A small-molecule ligand and the protein it binds are described below.
Small molecule (SMILES): CC(=O)N[C@H]1[C@H](O[C@H]2[C@H](O)[C@@H](NC(C)=O)CO[C@@H]2CO)O[C@H](CO)[C@@H](O)[C@@H]1O

Sequence of chain 1.A:
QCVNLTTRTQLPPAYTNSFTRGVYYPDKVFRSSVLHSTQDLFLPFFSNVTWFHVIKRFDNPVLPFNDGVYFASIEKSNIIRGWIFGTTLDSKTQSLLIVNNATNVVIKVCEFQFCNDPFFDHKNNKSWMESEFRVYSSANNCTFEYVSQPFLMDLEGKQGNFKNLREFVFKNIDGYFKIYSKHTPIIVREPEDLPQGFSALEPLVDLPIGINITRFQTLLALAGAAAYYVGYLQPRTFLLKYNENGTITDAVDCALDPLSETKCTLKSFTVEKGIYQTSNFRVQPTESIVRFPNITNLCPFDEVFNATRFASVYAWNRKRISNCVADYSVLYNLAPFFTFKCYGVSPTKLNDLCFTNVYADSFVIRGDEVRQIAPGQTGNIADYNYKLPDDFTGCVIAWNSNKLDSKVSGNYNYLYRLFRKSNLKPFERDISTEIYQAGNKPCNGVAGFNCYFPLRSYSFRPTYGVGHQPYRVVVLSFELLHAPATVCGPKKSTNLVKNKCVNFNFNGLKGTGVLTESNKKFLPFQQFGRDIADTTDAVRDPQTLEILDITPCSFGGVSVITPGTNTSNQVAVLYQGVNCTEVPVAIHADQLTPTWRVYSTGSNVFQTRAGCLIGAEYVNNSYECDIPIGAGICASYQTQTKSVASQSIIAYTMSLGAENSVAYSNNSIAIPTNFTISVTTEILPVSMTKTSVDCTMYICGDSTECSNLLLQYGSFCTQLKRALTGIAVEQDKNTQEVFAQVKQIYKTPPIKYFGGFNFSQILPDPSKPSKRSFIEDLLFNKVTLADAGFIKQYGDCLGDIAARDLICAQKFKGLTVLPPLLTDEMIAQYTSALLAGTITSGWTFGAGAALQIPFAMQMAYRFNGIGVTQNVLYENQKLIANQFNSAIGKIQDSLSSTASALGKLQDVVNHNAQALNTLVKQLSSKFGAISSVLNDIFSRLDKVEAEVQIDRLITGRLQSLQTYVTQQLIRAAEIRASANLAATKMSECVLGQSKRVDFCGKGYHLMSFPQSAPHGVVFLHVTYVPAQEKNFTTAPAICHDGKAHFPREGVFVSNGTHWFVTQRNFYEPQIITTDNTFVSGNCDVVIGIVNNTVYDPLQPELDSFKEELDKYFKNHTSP

Binding-site contacts:
Ligand atom C5 contacts residue THR615 of chain 1.A at 4.0 Å.
Ligand atom C5 contacts residue ASN613 of chain 1.A at 3.7 Å.
Ligand atom C1 contacts residue THR615 of chain 1.A at 3.3 Å.
Ligand atom N2 contacts residue GLN833 of chain 1.B at 3.5 Å (h-bond).
Ligand atom C7 contacts residue GLN641 of chain 1.A at 4.5 Å.
Ligand atom C7 contacts residue ASN613 of chain 1.A at 3.4 Å.
Ligand atom C4 contacts residue ASN613 of chain 1.A at 4.2 Å.
Ligand atom C8 contacts residue GLN641 of chain 1.A at 3.6 Å.
Ligand atom O7 contacts residue GLN833 of chain 1.B at 2.5 Å (h-bond).
Ligand atom C1 contacts residue GLN833 of chain 1.B at 3.9 Å.
Ligand atom C7 contacts residue GLN833 of chain 1.B at 3.4 Å.
Ligand atom O5 contacts residue THR615 of chain 1.A at 3.4 Å (h-bond).
Ligand atom C2 contacts residue GLN833 of chain 1.B at 2.9 Å.
Ligand atom N2 contacts residue ASN613 of chain 1.A at 2.9 Å (h-bond).
Ligand atom C4 contacts residue GLN833 of chain 1.B at 4.0 Å.
Ligand atom O6 contacts residue THR615 of chain 1.A at 4.1 Å.
Ligand atom C3 contacts residue GLN833 of chain 1.B at 3.7 Å.
Ligand atom O7 contacts residue ASN613 of chain 1.A at 3.5 Å (h-bond).
Ligand atom C3 contacts residue ASN613 of chain 1.A at 3.8 Å.
Ligand atom C1 contacts residue ASN613 of chain 1.A at 1.5 Å.
Ligand atom C2 contacts residue ASN613 of chain 1.A at 2.4 Å.
Ligand atom C8 contacts residue ASN613 of chain 1.A at 3.8 Å.
Ligand atom O5 contacts residue ASN613 of chain 1.A at 2.4 Å (h-bond).
Ligand atom O5 contacts residue GLN833 of chain 1.B at 4.1 Å.
Ligand atom O3 contacts residue GLN833 of chain 1.B at 3.6 Å (h-bond).

Sequence of chain 1.B:
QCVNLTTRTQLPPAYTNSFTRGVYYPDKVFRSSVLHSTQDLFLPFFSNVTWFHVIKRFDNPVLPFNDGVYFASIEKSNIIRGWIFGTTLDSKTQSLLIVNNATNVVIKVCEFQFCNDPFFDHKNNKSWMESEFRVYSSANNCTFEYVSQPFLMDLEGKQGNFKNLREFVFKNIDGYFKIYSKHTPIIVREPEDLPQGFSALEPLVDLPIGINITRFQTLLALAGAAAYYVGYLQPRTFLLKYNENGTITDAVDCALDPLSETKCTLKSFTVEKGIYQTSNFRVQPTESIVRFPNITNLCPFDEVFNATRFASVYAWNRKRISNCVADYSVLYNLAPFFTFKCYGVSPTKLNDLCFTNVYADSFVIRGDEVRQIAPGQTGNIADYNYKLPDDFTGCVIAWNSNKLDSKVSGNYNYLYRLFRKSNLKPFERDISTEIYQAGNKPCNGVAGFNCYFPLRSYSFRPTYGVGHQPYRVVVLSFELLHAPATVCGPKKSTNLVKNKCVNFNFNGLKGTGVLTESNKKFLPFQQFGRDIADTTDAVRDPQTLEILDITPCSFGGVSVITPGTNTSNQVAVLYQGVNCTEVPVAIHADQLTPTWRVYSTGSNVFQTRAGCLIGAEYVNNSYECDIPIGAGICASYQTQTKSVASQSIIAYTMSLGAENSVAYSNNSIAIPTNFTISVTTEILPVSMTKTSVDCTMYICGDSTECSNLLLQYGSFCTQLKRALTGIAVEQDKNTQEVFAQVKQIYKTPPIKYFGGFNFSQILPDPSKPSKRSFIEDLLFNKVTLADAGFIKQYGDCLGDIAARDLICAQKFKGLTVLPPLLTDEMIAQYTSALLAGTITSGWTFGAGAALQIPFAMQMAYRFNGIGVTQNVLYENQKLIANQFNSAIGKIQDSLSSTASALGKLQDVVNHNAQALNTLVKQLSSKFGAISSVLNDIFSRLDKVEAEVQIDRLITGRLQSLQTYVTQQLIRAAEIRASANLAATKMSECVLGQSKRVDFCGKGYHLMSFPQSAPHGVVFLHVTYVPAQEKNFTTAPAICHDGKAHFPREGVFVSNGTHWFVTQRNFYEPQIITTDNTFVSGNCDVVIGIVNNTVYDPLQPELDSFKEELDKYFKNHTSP